Sequence of chain 1.B:
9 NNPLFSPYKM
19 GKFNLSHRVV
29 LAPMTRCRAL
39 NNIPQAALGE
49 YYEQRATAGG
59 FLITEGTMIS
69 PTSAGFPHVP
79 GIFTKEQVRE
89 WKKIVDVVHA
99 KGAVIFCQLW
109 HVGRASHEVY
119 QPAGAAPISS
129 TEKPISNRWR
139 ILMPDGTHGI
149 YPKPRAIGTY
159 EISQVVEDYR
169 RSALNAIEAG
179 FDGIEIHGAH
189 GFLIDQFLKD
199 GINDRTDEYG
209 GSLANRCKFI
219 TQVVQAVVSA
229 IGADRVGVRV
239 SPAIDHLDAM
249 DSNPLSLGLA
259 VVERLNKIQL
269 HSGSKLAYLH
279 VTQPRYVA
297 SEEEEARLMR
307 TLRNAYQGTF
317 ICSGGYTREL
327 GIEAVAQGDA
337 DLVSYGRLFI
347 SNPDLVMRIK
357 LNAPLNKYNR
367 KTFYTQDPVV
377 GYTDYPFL

Binding-site contacts:
Ligand atom N1 contacts residue HIS188 of chain 1.B at 3.8 Å.
Ligand atom O4 contacts residue PHE190 of chain 1.B at 3.3 Å.
Ligand atom C7 contacts residue HIS244 of chain 1.B at 3.4 Å.
Ligand atom C5 contacts residue TYR370 of chain 1.B at 3.6 Å (hydrophobic).
Ligand atom C6 contacts residue HIS188 of chain 1.B at 3.3 Å.
Ligand atom O1 contacts residue HIS188 of chain 1.B at 3.2 Å (h-bond).
Ligand atom C4 contacts residue FMN1 of chain 1.J at 3.7 Å.
Ligand atom C7 contacts residue VAL285 of chain 1.B at 4.2 Å (hydrophobic).
Ligand atom C7 contacts residue ALA286 of chain 1.B at 3.7 Å (hydrophobic).
Ligand atom C2 contacts residue FMN1 of chain 1.J at 3.8 Å.
Ligand atom O2 contacts residue ALA286 of chain 1.B at 4.4 Å.
Ligand atom O4 contacts residue HIS185 of chain 1.B at 2.7 Å (h-bond).
Ligand atom C1 contacts residue FMN1 of chain 1.J at 3.7 Å.
Ligand atom N1 contacts residue HIS185 of chain 1.B at 3.7 Å.
Ligand atom C3 contacts residue FMN1 of chain 1.J at 3.6 Å.
Ligand atom O2 contacts residue FMN1 of chain 1.J at 4.1 Å.
Ligand atom O3 contacts residue TYR284 of chain 1.B at 3.7 Å.
Ligand atom C5 contacts residue PHE74 of chain 1.B at 3.4 Å (hydrophobic).
Ligand atom O3 contacts residue HIS188 of chain 1.B at 3.4 Å (h-bond).
Ligand atom N1 contacts residue PHE190 of chain 1.B at 3.4 Å.
Ligand atom C5 contacts residue FMN1 of chain 1.J at 3.6 Å.
Ligand atom O2 contacts residue TYR370 of chain 1.B at 3.9 Å.
Ligand atom C7 contacts residue TYR284 of chain 1.B at 3.6 Å (hydrophobic).
Ligand atom C4 contacts residue HIS188 of chain 1.B at 3.2 Å.
Ligand atom N1 contacts residue FMN1 of chain 1.J at 3.4 Å.
Ligand atom C1 contacts residue PHE190 of chain 1.B at 4.5 Å (hydrophobic).
Ligand atom C1 contacts residue TRP108 of chain 1.B at 4.3 Å (hydrophobic).
Ligand atom C1 contacts residue THR33 of chain 1.B at 4.2 Å.
Ligand atom O3 contacts residue FMN1 of chain 1.J at 2.9 Å (h-bond).
Ligand atom O4 contacts residue FMN1 of chain 1.J at 3.2 Å.
Ligand atom C3 contacts residue PHE190 of chain 1.B at 4.0 Å (hydrophobic).
Ligand atom O4 contacts residue HIS188 of chain 1.B at 2.6 Å (h-bond).
Ligand atom C1 contacts residue PHE74 of chain 1.B at 3.8 Å (hydrophobic).
Ligand atom C4 contacts residue HIS244 of chain 1.B at 4.4 Å.
Ligand atom C6 contacts residue HIS244 of chain 1.B at 3.7 Å.
Ligand atom C6 contacts residue TYR284 of chain 1.B at 4.1 Å (hydrophobic).
Ligand atom C3 contacts residue HIS188 of chain 1.B at 4.0 Å.
Ligand atom O2 contacts residue HIS244 of chain 1.B at 4.4 Å.
Ligand atom O1 contacts residue HIS244 of chain 1.B at 3.3 Å.
Ligand atom C5 contacts residue THR33 of chain 1.B at 3.6 Å.

This protein binds this small molecule.
Small molecule (SMILES): CCOC(=O)/C(=N\O)C(=O)CC